Sequence of chain 2.A:
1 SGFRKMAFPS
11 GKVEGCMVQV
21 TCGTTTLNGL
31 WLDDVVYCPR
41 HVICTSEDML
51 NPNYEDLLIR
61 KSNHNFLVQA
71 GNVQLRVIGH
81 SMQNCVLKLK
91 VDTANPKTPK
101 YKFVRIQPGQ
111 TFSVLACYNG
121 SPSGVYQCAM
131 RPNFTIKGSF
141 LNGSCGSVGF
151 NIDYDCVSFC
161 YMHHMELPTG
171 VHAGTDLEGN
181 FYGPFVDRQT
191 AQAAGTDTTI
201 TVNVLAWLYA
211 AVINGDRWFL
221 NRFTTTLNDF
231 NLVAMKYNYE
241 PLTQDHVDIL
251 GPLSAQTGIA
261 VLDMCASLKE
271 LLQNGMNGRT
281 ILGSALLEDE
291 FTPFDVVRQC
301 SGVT

Sequence of chain 1.A:
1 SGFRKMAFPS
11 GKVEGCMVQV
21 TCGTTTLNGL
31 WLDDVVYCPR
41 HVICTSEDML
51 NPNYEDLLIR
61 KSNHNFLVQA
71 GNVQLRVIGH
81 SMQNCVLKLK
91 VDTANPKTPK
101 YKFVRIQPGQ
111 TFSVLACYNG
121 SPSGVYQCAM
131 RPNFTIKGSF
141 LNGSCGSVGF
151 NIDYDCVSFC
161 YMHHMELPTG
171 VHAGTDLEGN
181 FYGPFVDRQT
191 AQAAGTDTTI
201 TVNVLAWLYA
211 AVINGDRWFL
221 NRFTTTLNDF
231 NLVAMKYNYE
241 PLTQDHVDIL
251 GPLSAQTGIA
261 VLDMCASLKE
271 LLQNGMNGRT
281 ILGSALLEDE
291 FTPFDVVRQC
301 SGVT

The small molecule below binds the protein below.
Small molecule (SMILES): O=C(Cc1cccnc1)N1CCC[C@H]1c1noc(C2CC2)n1

Binding-site contacts:
Ligand atom O1 contacts residue MET165 of chain 2.A at 3.5 Å.
Ligand atom C9 contacts residue GLN189 of chain 2.A at 3.5 Å.
Ligand atom C6 contacts residue MET165 of chain 2.A at 3.9 Å (hydrophobic).
Ligand atom C5 contacts residue PHE140 of chain 2.A at 3.2 Å (hydrophobic).
Ligand atom O contacts residue GLU166 of chain 2.A at 2.9 Å (salt-bridge).
Ligand atom C4 contacts residue LEU141 of chain 2.A at 3.5 Å (hydrophobic).
Ligand atom C4 contacts residue GLU166 of chain 2.A at 3.6 Å.
Ligand atom C5 contacts residue LEU141 of chain 2.A at 3.8 Å (hydrophobic).
Ligand atom C6 contacts residue HIS163 of chain 2.A at 3.4 Å.
Ligand atom C15 contacts residue ARG188 of chain 2.A at 3.7 Å.
Ligand atom C3 contacts residue ASN142 of chain 2.A at 3.6 Å.
Ligand atom N contacts residue HIS163 of chain 2.A at 2.8 Å (h-bond).
Ligand atom C1 contacts residue CYS145 of chain 2.A at 3.9 Å (hydrophobic).
Ligand atom N contacts residue PHE140 of chain 2.A at 3.8 Å.
Ligand atom C15 contacts residue HIS41 of chain 2.A at 3.8 Å.
Ligand atom C15 contacts residue TYR54 of chain 2.A at 3.7 Å (hydrophobic).
Ligand atom C4 contacts residue ASN142 of chain 2.A at 3.6 Å.
Ligand atom C4 contacts residue PHE140 of chain 2.A at 3.7 Å (hydrophobic).
Ligand atom C13 contacts residue HIS164 of chain 2.A at 3.9 Å.
Ligand atom C15 contacts residue MET49 of chain 2.A at 3.9 Å (hydrophobic).
Ligand atom C6 contacts residue CYS145 of chain 2.A at 3.9 Å (hydrophobic).
Ligand atom C5 contacts residue GLU166 of chain 2.A at 3.5 Å.
Ligand atom C7 contacts residue ASN142 of chain 2.A at 3.7 Å.
Ligand atom C1 contacts residue ASN142 of chain 2.A at 3.6 Å.
Ligand atom O contacts residue MET165 of chain 2.A at 3.5 Å.
Ligand atom C14 contacts residue HIS41 of chain 2.A at 3.7 Å.
Ligand atom N contacts residue SER144 of chain 2.A at 3.8 Å.
Ligand atom C14 contacts residue ASP187 of chain 2.A at 3.3 Å.
Ligand atom C15 contacts residue ASP187 of chain 2.A at 3.3 Å.
Ligand atom N contacts residue GLU166 of chain 2.A at 3.7 Å.
Ligand atom O1 contacts residue GLN189 of chain 2.A at 3.8 Å.
Ligand atom C14 contacts residue ARG188 of chain 2.A at 3.7 Å.
Ligand atom C13 contacts residue HIS41 of chain 2.A at 3.5 Å.
Ligand atom C5 contacts residue HIS163 of chain 2.A at 3.9 Å.
Ligand atom C14 contacts residue MET165 of chain 2.A at 3.8 Å (hydrophobic).
Ligand atom C6 contacts residue GLU166 of chain 2.A at 3.7 Å.
Ligand atom N2 contacts residue GLN189 of chain 2.A at 3.6 Å.
Ligand atom O1 contacts residue ARG188 of chain 2.A at 3.9 Å.
Ligand atom C12 contacts residue MET49 of chain 2.A at 3.9 Å (hydrophobic).
Ligand atom C3 contacts residue LEU141 of chain 2.A at 4.0 Å (hydrophobic).